This protein binds this small molecule.
Small molecule (SMILES): CC(=O)N[C@@H]1[C@@H](O)[C@H](O)[C@@H](CO)O[C@H]1O

Binding-site contacts:
Ligand atom C5 contacts residue ASN152 of chain 1.D at 3.7 Å.
Ligand atom C4 contacts residue ASN152 of chain 1.D at 4.2 Å.
Ligand atom C3 contacts residue ASN152 of chain 1.D at 3.8 Å.
Ligand atom C6 contacts residue GLU148 of chain 1.D at 3.9 Å.
Ligand atom C6 contacts residue ALA145 of chain 1.D at 3.4 Å (hydrophobic).
Ligand atom O6 contacts residue GLU148 of chain 1.D at 3.3 Å.
Ligand atom N2 contacts residue ASN152 of chain 1.D at 2.8 Å (h-bond).
Ligand atom C8 contacts residue ASN152 of chain 1.D at 4.3 Å.
Ligand atom C1 contacts residue SER149 of chain 1.D at 4.4 Å.
Ligand atom C5 contacts residue SER149 of chain 1.D at 4.5 Å.
Ligand atom N2 contacts residue THR154 of chain 1.D at 4.3 Å.
Ligand atom C6 contacts residue SER149 of chain 1.D at 4.2 Å.
Ligand atom O5 contacts residue THR154 of chain 1.D at 4.4 Å.
Ligand atom O5 contacts residue ASN152 of chain 1.D at 2.4 Å (h-bond).
Ligand atom C1 contacts residue THR154 of chain 1.D at 3.7 Å.
Ligand atom O5 contacts residue GLU148 of chain 1.D at 3.3 Å.
Ligand atom C1 contacts residue GLU148 of chain 1.D at 4.2 Å.
Ligand atom O5 contacts residue SER149 of chain 1.D at 4.0 Å.
Ligand atom C7 contacts residue ASN152 of chain 1.D at 3.2 Å.
Ligand atom C2 contacts residue ASN152 of chain 1.D at 2.4 Å.
Ligand atom C1 contacts residue ASN152 of chain 1.D at 1.4 Å.
Ligand atom C5 contacts residue ALA145 of chain 1.D at 4.5 Å (hydrophobic).
Ligand atom C5 contacts residue GLU148 of chain 1.D at 4.2 Å.
Ligand atom O7 contacts residue ASN152 of chain 1.D at 3.1 Å (h-bond).
Ligand atom O6 contacts residue ALA145 of chain 1.D at 4.1 Å.

Sequence of chain 1.D:
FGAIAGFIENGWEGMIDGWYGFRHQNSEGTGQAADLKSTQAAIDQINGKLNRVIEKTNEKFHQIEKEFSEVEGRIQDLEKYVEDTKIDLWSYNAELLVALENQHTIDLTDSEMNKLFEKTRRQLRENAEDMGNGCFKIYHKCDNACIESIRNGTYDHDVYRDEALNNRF